Binding-site contacts:
Ligand atom N2 contacts residue ASN121 of chain 7.A at 2.9 Å (h-bond).
Ligand atom C5 contacts residue ASN121 of chain 7.A at 3.7 Å.
Ligand atom O5 contacts residue ASN121 of chain 7.A at 2.4 Å (h-bond).
Ligand atom C4 contacts residue ASN121 of chain 7.A at 4.2 Å.
Ligand atom C8 contacts residue ASN120 of chain 7.A at 3.3 Å.
Ligand atom C3 contacts residue ASN121 of chain 7.A at 3.9 Å.
Ligand atom C7 contacts residue ASN121 of chain 7.A at 3.5 Å.
Ligand atom C1 contacts residue ASN121 of chain 7.A at 1.5 Å.
Ligand atom C2 contacts residue ASN121 of chain 7.A at 2.5 Å.
Ligand atom O7 contacts residue ASN120 of chain 7.A at 4.0 Å.
Ligand atom O7 contacts residue ASN121 of chain 7.A at 3.7 Å.
Ligand atom C7 contacts residue ASN120 of chain 7.A at 4.1 Å.

Sequence of chain 7.A:
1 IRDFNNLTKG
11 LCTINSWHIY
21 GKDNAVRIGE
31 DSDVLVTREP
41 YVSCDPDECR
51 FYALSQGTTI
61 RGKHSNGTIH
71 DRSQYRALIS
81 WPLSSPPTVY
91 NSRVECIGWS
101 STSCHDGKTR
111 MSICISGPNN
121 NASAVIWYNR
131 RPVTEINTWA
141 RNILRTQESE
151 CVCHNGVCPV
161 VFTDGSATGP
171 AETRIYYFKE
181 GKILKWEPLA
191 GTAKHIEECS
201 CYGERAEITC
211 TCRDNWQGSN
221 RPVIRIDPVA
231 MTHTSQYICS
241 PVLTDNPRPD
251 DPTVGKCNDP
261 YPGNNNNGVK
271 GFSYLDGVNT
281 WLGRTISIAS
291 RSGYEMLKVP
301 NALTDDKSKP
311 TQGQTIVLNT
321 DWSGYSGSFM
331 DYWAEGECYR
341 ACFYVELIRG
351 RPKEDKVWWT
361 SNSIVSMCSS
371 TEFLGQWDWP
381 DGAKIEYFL

A small-molecule ligand and the protein it binds are described below.
Small molecule (SMILES): CC(=O)N[C@H]1[C@H](O[C@H]2[C@H](O)[C@@H](NC(C)=O)CO[C@@H]2CO)O[C@H](CO)[C@@H](O[C@@H]2O[C@H](CO)[C@@H](O)[C@H](O[C@H]3O[C@H](CO)[C@@H](O)[C@H](O)[C@@H]3O[C@H]3O[C@H](CO)[C@@H](O)[C@H](O)[C@@H]3O[C@H]3O[C@H](CO)[C@@H](O)[C@H](O)[C@@H]3O)[C@@H]2O)[C@@H]1O